Binding-site contacts:
Ligand atom C7 contacts residue ASN135 of chain 1.E at 3.7 Å.
Ligand atom C4 contacts residue ASN135 of chain 1.E at 4.2 Å.
Ligand atom C6 contacts residue LYS149 of chain 1.E at 3.1 Å.
Ligand atom C1 contacts residue LYS149 of chain 1.E at 3.9 Å.
Ligand atom C2 contacts residue ASN135 of chain 1.E at 2.6 Å.
Ligand atom C3 contacts residue ASN135 of chain 1.E at 3.9 Å.
Ligand atom C1 contacts residue ASN135 of chain 1.E at 1.5 Å.
Ligand atom O6 contacts residue GLY146 of chain 1.E at 4.2 Å.
Ligand atom C5 contacts residue LYS149 of chain 1.E at 3.4 Å.
Ligand atom O6 contacts residue LYS149 of chain 1.E at 3.1 Å (salt-bridge).
Ligand atom C5 contacts residue ASN135 of chain 1.E at 3.5 Å.
Ligand atom O5 contacts residue ASN135 of chain 1.E at 2.2 Å (h-bond).
Ligand atom C8 contacts residue ASN135 of chain 1.E at 3.8 Å.
Ligand atom O5 contacts residue LYS149 of chain 1.E at 2.9 Å (salt-bridge).
Ligand atom N2 contacts residue ASN135 of chain 1.E at 3.1 Å (h-bond).

A small-molecule ligand and the protein it binds are described below.
Small molecule (SMILES): CC(=O)N[C@@H]1[C@@H](O)[C@H](O)[C@@H](CO)O[C@H]1O

Sequence of chain 1.E:
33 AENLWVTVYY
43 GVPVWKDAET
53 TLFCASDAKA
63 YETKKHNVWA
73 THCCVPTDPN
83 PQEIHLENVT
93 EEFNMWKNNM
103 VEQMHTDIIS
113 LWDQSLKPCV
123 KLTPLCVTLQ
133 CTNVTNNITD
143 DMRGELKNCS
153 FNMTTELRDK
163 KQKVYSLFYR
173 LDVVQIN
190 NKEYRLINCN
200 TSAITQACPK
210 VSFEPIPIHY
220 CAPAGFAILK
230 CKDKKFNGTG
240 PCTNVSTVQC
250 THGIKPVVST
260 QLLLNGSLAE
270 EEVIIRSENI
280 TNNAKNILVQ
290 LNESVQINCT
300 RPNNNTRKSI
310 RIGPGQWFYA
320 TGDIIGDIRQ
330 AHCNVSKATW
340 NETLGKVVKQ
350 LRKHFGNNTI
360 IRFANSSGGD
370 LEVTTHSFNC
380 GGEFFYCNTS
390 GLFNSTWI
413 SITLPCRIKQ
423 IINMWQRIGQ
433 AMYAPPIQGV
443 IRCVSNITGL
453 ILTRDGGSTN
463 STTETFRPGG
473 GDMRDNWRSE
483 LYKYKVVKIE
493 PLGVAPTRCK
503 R